Binding-site contacts:
Ligand atom N3 contacts residue GLN56 of chain 1.D at 4.2 Å.
Ligand atom C2 contacts residue ASP57 of chain 1.D at 3.2 Å.
Ligand atom C4 contacts residue ILE68 of chain 1.D at 4.4 Å (hydrophobic).
Ligand atom O4 contacts residue ILE68 of chain 1.D at 3.3 Å.
Ligand atom N3 contacts residue ASP57 of chain 1.D at 3.3 Å (salt-bridge).
Ligand atom O4 contacts residue GLU62 of chain 1.D at 3.4 Å.
Ligand atom C2 contacts residue HIS168 of chain 1.D at 3.7 Å.
Ligand atom C5 contacts residue PRO58 of chain 1.D at 3.5 Å (hydrophobic).
Ligand atom N1 contacts residue ASP57 of chain 1.D at 3.0 Å (salt-bridge).
Ligand atom C4 contacts residue LEU69 of chain 1.D at 3.3 Å (hydrophobic).
Ligand atom C6 contacts residue PRO58 of chain 1.D at 4.4 Å (hydrophobic).
Ligand atom C5 contacts residue LEU69 of chain 1.D at 4.0 Å (hydrophobic).
Ligand atom C4 contacts residue PRO58 of chain 1.D at 3.6 Å (hydrophobic).
Ligand atom C5 contacts residue GLU62 of chain 1.D at 3.7 Å.
Ligand atom O2 contacts residue HIS168 of chain 1.D at 3.2 Å (h-bond).
Ligand atom O2 contacts residue LEU69 of chain 1.D at 3.9 Å.
Ligand atom N3 contacts residue ASN94 of chain 1.D at 2.6 Å (h-bond).
Ligand atom O4 contacts residue ASN94 of chain 1.D at 2.6 Å (h-bond).
Ligand atom C2 contacts residue LEU69 of chain 1.D at 3.6 Å (hydrophobic).
Ligand atom N1 contacts residue HIS168 of chain 1.D at 3.3 Å (h-bond).
Ligand atom N1 contacts residue ALA73 of chain 1.D at 4.4 Å.
Ligand atom O4 contacts residue PRO58 of chain 1.D at 3.5 Å.
Ligand atom O2 contacts residue GLN56 of chain 1.D at 2.7 Å (h-bond).
Ligand atom C2 contacts residue GLN56 of chain 1.D at 3.7 Å.
Ligand atom C4 contacts residue GLU62 of chain 1.D at 4.2 Å.
Ligand atom C4 contacts residue ASN94 of chain 1.D at 2.9 Å.
Ligand atom C2 contacts residue ASN94 of chain 1.D at 3.5 Å.
Ligand atom O2 contacts residue GLY55 of chain 1.D at 3.5 Å.
Ligand atom O2 contacts residue ASN94 of chain 1.D at 3.3 Å (h-bond).
Ligand atom N3 contacts residue PRO58 of chain 1.D at 4.3 Å.
Ligand atom C4 contacts residue ASP57 of chain 1.D at 3.2 Å.
Ligand atom C6 contacts residue ASP57 of chain 1.D at 2.8 Å.
Ligand atom O2 contacts residue ASP57 of chain 1.D at 3.6 Å (salt-bridge).
Ligand atom C5 contacts residue ASN94 of chain 1.D at 4.1 Å.
Ligand atom O4 contacts residue ASP57 of chain 1.D at 4.0 Å.
Ligand atom N1 contacts residue LEU69 of chain 1.D at 4.1 Å.
Ligand atom C5 contacts residue ALA59 of chain 1.D at 4.1 Å (hydrophobic).
Ligand atom O4 contacts residue LEU69 of chain 1.D at 2.5 Å (h-bond).
Ligand atom N3 contacts residue LEU69 of chain 1.D at 3.4 Å.
Ligand atom C5 contacts residue ASP57 of chain 1.D at 3.0 Å.

The protein below binds the small molecule below.
Small molecule (SMILES): O=c1cc[nH]c(=O)[nH]1

Sequence of chain 1.D:
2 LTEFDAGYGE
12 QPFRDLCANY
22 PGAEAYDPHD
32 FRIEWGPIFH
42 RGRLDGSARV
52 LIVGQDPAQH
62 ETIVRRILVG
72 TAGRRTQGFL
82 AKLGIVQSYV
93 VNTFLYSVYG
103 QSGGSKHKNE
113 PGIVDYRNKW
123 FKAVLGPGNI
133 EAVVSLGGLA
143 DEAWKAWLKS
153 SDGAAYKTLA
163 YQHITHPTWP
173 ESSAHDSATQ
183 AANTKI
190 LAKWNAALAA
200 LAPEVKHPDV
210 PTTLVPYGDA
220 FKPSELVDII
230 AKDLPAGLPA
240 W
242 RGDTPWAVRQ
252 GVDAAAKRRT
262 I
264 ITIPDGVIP